Sequence of chain 1.A:
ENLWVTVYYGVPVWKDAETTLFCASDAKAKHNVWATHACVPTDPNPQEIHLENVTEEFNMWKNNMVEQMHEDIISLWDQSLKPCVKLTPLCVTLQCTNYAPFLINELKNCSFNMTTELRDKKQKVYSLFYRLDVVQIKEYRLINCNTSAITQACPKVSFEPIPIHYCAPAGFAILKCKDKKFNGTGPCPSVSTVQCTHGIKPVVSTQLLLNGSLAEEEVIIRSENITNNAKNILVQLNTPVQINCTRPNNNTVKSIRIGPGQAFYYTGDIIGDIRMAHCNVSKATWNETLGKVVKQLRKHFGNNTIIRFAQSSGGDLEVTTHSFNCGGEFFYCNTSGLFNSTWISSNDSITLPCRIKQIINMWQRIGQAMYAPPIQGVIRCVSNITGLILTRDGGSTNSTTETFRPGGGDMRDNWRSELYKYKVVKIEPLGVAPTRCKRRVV

Binding-site contacts:
Ligand atom C5 contacts residue THR273 of chain 1.A at 4.3 Å.
Ligand atom C7 contacts residue ASN271 of chain 1.A at 3.7 Å.
Ligand atom C4 contacts residue ASN271 of chain 1.A at 4.2 Å.
Ligand atom O5 contacts residue ILE292 of chain 1.A at 4.1 Å.
Ligand atom O6 contacts residue ILE292 of chain 1.A at 3.2 Å.
Ligand atom C1 contacts residue ASN271 of chain 1.A at 1.4 Å.
Ligand atom N2 contacts residue ASN271 of chain 1.A at 2.8 Å (h-bond).
Ligand atom C8 contacts residue VAL410 of chain 1.A at 3.9 Å (hydrophobic).
Ligand atom O7 contacts residue ASN271 of chain 1.A at 4.2 Å.
Ligand atom C6 contacts residue THR273 of chain 1.A at 4.3 Å.
Ligand atom C8 contacts residue GLY409 of chain 1.A at 4.3 Å.
Ligand atom C5 contacts residue ASN271 of chain 1.A at 3.7 Å.
Ligand atom C6 contacts residue ILE292 of chain 1.A at 3.6 Å (hydrophobic).
Ligand atom C2 contacts residue ASN271 of chain 1.A at 2.4 Å.
Ligand atom O6 contacts residue THR273 of chain 1.A at 3.5 Å.
Ligand atom O5 contacts residue THR273 of chain 1.A at 4.1 Å.
Ligand atom C3 contacts residue ASN271 of chain 1.A at 3.7 Å.
Ligand atom O5 contacts residue ASN271 of chain 1.A at 2.4 Å (h-bond).

The small molecule below binds the protein below.
Small molecule (SMILES): CC(=O)N[C@H]1[C@H](O[C@H]2[C@H](O)[C@@H](NC(C)=O)CO[C@@H]2CO)O[C@H](CO)[C@@H](O[C@@H]2O[C@H](CO)[C@@H](O)[C@H](O[C@H]3O[C@H](CO)[C@@H](O)[C@H](O)[C@@H]3O)[C@@H]2O)[C@@H]1O